A protein and the small-molecule ligand that binds it are described below.
Small molecule (SMILES): CC(=O)N[C@H]1[C@H]([C@H](O)[C@H](O)CO)O[C@@](OC[C@H]2O[C@@H](O)[C@H](O)[C@@H](O)[C@H]2O)(C(=O)O)C[C@@H]1O

Sequence of chain 3.C:
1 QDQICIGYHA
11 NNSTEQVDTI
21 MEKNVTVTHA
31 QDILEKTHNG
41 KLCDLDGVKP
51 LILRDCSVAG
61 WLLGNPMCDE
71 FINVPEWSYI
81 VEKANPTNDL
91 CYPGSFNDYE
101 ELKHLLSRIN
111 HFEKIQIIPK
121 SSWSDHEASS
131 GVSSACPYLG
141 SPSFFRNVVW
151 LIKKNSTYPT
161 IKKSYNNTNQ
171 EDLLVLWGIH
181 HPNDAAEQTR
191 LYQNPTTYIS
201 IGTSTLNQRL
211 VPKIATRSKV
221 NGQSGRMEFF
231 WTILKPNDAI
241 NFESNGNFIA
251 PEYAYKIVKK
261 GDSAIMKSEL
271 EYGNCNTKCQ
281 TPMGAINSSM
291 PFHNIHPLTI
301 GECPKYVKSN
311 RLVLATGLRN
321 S

Binding-site contacts:
Ligand atom O1B contacts residue SER134 of chain 3.C at 2.9 Å (h-bond).
Ligand atom C11 contacts residue GLY131 of chain 3.C at 3.7 Å.
Ligand atom C11 contacts residue TRP150 of chain 3.C at 3.5 Å (hydrophobic).
Ligand atom C9 contacts residue GLU187 of chain 3.C at 3.4 Å.
Ligand atom C1 contacts residue SER134 of chain 3.C at 3.9 Å.
Ligand atom O6 contacts residue GLN223 of chain 3.C at 3.9 Å.
Ligand atom C9 contacts residue TYR92 of chain 3.C at 3.2 Å (hydrophobic).
Ligand atom O1A contacts residue SER134 of chain 3.C at 4.0 Å.
Ligand atom C8 contacts residue TYR92 of chain 3.C at 3.5 Å (hydrophobic).
Ligand atom N5 contacts residue TRP150 of chain 3.C at 3.6 Å.
Ligand atom O9 contacts residue HIS180 of chain 3.C at 2.9 Å (h-bond).
Ligand atom O1A contacts residue GLN223 of chain 3.C at 3.0 Å (h-bond).
Ligand atom C10 contacts residue TRP150 of chain 3.C at 3.7 Å (hydrophobic).
Ligand atom N5 contacts residue VAL132 of chain 3.C at 3.0 Å (h-bond).
Ligand atom O7 contacts residue ARG190 of chain 3.C at 3.7 Å.
Ligand atom O9 contacts residue GLY225 of chain 3.C at 3.9 Å.
Ligand atom C9 contacts residue TRP150 of chain 3.C at 3.8 Å (hydrophobic).
Ligand atom C9 contacts residue HIS180 of chain 3.C at 3.3 Å.
Ligand atom C5 contacts residue VAL132 of chain 3.C at 3.8 Å (hydrophobic).
Ligand atom O6 contacts residue GLN223 of chain 3.C at 3.9 Å.
Ligand atom C8 contacts residue GLU187 of chain 3.C at 3.7 Å.
Ligand atom C1 contacts residue GLN223 of chain 3.C at 3.4 Å.
Ligand atom C1 contacts residue SER133 of chain 3.C at 3.4 Å.
Ligand atom O1A contacts residue SER133 of chain 3.C at 2.6 Å (h-bond).
Ligand atom O8 contacts residue TYR92 of chain 3.C at 2.6 Å (h-bond).
Ligand atom C11 contacts residue SER130 of chain 3.C at 3.3 Å.
Ligand atom O9 contacts residue TYR92 of chain 3.C at 2.8 Å (h-bond).
Ligand atom C11 contacts residue ILE152 of chain 3.C at 4.0 Å (hydrophobic).
Ligand atom C8 contacts residue TRP150 of chain 3.C at 4.0 Å (hydrophobic).
Ligand atom O1B contacts residue GLN223 of chain 3.C at 3.8 Å.
Ligand atom O10 contacts residue LEU191 of chain 3.C at 3.9 Å.
Ligand atom C4 contacts residue VAL132 of chain 3.C at 3.5 Å (hydrophobic).
Ligand atom O4 contacts residue VAL132 of chain 3.C at 3.7 Å.
Ligand atom O9 contacts residue GLU187 of chain 3.C at 2.9 Å (salt-bridge).
Ligand atom O8 contacts residue GLN223 of chain 3.C at 3.0 Å (h-bond).
Ligand atom C7 contacts residue TRP150 of chain 3.C at 3.8 Å (hydrophobic).
Ligand atom C2 contacts residue GLN223 of chain 3.C at 3.7 Å.
Ligand atom O8 contacts residue TRP150 of chain 3.C at 3.8 Å.
Ligand atom O7 contacts residue GLU187 of chain 3.C at 4.0 Å.
Ligand atom O1B contacts residue SER133 of chain 3.C at 3.4 Å.